Sequence of chain 46.D:
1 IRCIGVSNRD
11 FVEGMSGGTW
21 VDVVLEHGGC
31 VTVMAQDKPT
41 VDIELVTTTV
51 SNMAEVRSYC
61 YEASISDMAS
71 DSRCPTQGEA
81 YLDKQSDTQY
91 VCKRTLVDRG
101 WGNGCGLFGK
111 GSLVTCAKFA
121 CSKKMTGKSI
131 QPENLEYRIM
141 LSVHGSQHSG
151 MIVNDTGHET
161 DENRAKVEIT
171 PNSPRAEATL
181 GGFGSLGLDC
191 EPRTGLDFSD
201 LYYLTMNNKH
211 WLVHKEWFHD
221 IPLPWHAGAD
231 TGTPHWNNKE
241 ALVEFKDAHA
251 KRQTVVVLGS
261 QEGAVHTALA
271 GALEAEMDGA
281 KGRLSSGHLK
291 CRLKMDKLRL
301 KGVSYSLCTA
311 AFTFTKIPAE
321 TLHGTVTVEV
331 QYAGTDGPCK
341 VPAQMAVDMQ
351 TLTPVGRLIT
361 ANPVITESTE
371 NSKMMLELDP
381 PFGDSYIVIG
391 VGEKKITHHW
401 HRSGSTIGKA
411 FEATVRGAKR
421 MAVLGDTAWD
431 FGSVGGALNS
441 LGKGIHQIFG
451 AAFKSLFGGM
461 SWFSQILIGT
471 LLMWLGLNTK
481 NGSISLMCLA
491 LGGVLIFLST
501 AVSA

The small molecule below binds the protein below.
Small molecule (SMILES): CC(=O)N[C@@H]1[C@@H](O)[C@H](O)[C@@H](CO)O[C@H]1O

Binding-site contacts:
Ligand atom O7 contacts residue VAL153 of chain 46.D at 3.3 Å.
Ligand atom N2 contacts residue ASN154 of chain 46.D at 2.8 Å (h-bond).
Ligand atom C5 contacts residue ASN154 of chain 46.D at 3.7 Å.
Ligand atom C1 contacts residue ASN154 of chain 46.D at 1.4 Å.
Ligand atom C7 contacts residue ASN154 of chain 46.D at 3.2 Å.
Ligand atom O6 contacts residue HIS158 of chain 46.D at 4.2 Å.
Ligand atom C2 contacts residue HIS158 of chain 46.D at 3.7 Å.
Ligand atom C4 contacts residue HIS158 of chain 46.D at 4.1 Å.
Ligand atom C8 contacts residue VAL153 of chain 46.D at 3.2 Å (hydrophobic).
Ligand atom C8 contacts residue ASN154 of chain 46.D at 3.1 Å.
Ligand atom C3 contacts residue HIS158 of chain 46.D at 4.4 Å.
Ligand atom O5 contacts residue ASN154 of chain 46.D at 2.4 Å (h-bond).
Ligand atom O3 contacts residue HIS148 of chain 46.D at 3.7 Å.
Ligand atom O6 contacts residue GLY157 of chain 46.D at 3.1 Å.
Ligand atom O6 contacts residue ASN154 of chain 46.D at 4.2 Å.
Ligand atom C2 contacts residue ASN154 of chain 46.D at 2.5 Å.
Ligand atom O7 contacts residue GLY150 of chain 46.D at 3.4 Å.
Ligand atom C1 contacts residue HIS158 of chain 46.D at 3.9 Å.
Ligand atom O7 contacts residue ASN154 of chain 46.D at 4.2 Å.
Ligand atom C7 contacts residue VAL153 of chain 46.D at 3.6 Å (hydrophobic).
Ligand atom O5 contacts residue HIS158 of chain 46.D at 3.5 Å.
Ligand atom C3 contacts residue ASN154 of chain 46.D at 3.8 Å.
Ligand atom C4 contacts residue ASN154 of chain 46.D at 4.3 Å.
Ligand atom C6 contacts residue GLY157 of chain 46.D at 3.9 Å.
Ligand atom O7 contacts residue SER149 of chain 46.D at 3.4 Å (h-bond).
Ligand atom C5 contacts residue HIS158 of chain 46.D at 4.2 Å.
Ligand atom C7 contacts residue SER149 of chain 46.D at 4.4 Å.
Ligand atom C6 contacts residue HIS158 of chain 46.D at 4.3 Å.